The protein below binds the small molecule below.
Small molecule (SMILES): CC(=O)N[C@@H]1[C@@H](O)[C@H](O)[C@@H](CO)O[C@H]1O

Binding-site contacts:
Ligand atom C8 contacts residue ASN529 of chain 1.D at 3.7 Å.
Ligand atom C8 contacts residue SER403 of chain 1.D at 4.3 Å.
Ligand atom C7 contacts residue SER403 of chain 1.D at 4.3 Å.
Ligand atom N2 contacts residue ASN529 of chain 1.D at 2.7 Å (h-bond).
Ligand atom O3 contacts residue SER403 of chain 1.D at 4.0 Å.
Ligand atom C3 contacts residue ASN529 of chain 1.D at 3.9 Å.
Ligand atom C2 contacts residue SER403 of chain 1.D at 4.4 Å.
Ligand atom C2 contacts residue ASN529 of chain 1.D at 2.5 Å.
Ligand atom C4 contacts residue ASN529 of chain 1.D at 4.2 Å.
Ligand atom C3 contacts residue SER403 of chain 1.D at 3.9 Å.
Ligand atom C7 contacts residue ASN529 of chain 1.D at 3.5 Å.
Ligand atom O7 contacts residue ASN529 of chain 1.D at 4.4 Å.
Ligand atom N2 contacts residue SER403 of chain 1.D at 3.8 Å.
Ligand atom C1 contacts residue ASN529 of chain 1.D at 1.4 Å.
Ligand atom O5 contacts residue ASN529 of chain 1.D at 2.3 Å (h-bond).
Ligand atom C5 contacts residue ASN529 of chain 1.D at 3.7 Å.

Sequence of chain 1.D:
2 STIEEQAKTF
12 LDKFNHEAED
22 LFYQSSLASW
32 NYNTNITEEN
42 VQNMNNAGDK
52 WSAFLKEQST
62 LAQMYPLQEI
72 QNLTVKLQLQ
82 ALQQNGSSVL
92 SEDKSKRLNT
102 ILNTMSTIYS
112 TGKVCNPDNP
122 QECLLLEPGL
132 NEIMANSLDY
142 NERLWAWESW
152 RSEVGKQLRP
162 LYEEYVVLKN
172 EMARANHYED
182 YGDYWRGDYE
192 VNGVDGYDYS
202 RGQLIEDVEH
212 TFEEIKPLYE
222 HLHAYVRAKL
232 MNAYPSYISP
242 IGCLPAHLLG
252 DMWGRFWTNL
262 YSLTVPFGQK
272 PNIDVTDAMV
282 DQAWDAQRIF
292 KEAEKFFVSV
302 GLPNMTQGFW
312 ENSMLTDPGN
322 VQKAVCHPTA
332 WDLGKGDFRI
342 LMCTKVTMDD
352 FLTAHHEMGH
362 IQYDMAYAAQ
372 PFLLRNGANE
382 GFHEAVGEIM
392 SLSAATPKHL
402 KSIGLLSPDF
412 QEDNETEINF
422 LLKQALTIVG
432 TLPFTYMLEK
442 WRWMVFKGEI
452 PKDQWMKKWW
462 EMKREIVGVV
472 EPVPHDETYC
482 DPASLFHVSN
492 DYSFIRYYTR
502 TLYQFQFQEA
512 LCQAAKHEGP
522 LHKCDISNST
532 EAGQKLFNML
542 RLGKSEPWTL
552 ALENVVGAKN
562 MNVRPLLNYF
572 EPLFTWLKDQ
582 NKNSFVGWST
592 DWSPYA